Sequence of chain 2.A:
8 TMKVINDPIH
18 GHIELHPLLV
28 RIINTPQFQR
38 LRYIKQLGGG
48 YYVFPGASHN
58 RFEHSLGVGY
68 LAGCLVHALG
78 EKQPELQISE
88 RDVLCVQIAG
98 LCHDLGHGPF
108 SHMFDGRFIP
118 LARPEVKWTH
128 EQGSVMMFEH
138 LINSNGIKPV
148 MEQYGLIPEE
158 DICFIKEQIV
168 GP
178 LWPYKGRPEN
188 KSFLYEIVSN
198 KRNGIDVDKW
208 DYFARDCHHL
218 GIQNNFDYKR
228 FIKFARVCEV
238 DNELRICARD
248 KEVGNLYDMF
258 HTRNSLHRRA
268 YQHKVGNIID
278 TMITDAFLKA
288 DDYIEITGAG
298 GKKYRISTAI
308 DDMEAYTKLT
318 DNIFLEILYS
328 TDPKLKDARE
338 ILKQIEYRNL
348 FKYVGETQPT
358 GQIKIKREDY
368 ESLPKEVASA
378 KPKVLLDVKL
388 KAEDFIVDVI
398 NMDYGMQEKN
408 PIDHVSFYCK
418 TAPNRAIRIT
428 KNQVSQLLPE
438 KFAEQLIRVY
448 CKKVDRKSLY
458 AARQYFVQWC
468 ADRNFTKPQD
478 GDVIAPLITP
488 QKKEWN

This small molecule binds to this protein.
Small molecule (SMILES): Nc1ncnc2c1ncn2[C@H]1C[C@H](O)[C@@H](CO[P](=O)(O)N[P](=O)(O)OP(=O)(O)O)O1

Sequence of chain 1.A:
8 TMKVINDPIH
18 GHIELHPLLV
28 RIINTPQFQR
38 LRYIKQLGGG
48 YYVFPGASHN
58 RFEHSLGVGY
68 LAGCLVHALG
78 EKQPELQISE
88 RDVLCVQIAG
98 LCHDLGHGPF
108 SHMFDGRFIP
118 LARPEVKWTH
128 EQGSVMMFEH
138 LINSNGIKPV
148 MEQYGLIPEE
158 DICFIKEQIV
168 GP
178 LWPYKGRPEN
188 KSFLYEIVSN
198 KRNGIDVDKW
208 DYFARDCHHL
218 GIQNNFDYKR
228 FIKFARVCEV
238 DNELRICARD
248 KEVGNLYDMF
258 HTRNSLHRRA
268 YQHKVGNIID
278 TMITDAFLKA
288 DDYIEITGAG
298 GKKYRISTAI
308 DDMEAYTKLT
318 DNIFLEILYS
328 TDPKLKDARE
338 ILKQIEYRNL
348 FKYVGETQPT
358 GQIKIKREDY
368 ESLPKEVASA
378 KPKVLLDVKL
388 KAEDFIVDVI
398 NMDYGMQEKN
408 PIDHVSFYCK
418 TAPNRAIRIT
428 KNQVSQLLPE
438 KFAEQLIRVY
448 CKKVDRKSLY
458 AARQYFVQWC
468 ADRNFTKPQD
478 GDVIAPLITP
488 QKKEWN

Sequence of chain 2.B:
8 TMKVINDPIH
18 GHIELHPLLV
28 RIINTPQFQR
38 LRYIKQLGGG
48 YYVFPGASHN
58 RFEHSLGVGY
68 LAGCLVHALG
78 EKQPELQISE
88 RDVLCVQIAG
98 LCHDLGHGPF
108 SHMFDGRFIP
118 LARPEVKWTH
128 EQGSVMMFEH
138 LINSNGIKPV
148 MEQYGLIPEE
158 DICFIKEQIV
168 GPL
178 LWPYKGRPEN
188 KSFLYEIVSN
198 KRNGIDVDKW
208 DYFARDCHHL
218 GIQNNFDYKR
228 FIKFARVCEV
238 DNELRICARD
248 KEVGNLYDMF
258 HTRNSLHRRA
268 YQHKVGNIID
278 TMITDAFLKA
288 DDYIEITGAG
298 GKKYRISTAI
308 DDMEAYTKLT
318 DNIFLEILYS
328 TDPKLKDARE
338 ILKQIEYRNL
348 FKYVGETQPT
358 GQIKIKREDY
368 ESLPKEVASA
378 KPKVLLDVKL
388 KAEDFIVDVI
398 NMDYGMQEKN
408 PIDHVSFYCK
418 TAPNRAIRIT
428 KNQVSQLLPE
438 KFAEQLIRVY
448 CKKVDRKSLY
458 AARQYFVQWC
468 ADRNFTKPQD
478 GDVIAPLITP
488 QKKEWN

Binding-site contacts:
Ligand atom C5 contacts residue ARG227 of chain 1.A at 3.5 Å.
Ligand atom O3' contacts residue ASN13 of chain 2.A at 3.1 Å (h-bond).
Ligand atom O1G contacts residue ARG246 of chain 1.A at 3.1 Å (salt-bridge).
Ligand atom N3 contacts residue ASN13 of chain 2.A at 3.2 Å (h-bond).
Ligand atom N6 contacts residue ASN252 of chain 1.A at 2.9 Å (h-bond).
Ligand atom C8 contacts residue ARG227 of chain 1.A at 3.5 Å.
Ligand atom O3G contacts residue ARG246 of chain 1.A at 3.0 Å (salt-bridge).
Ligand atom PG contacts residue MG1 of chain 2.F at 3.3 Å.
Ligand atom C3' contacts residue VAL50 of chain 2.B at 3.4 Å (hydrophobic).
Ligand atom O1B contacts residue CZF1 of chain 2.H at 2.7 Å (h-bond).
Ligand atom O1B contacts residue MG1 of chain 2.F at 2.0 Å.
Ligand atom C5' contacts residue VAL11 of chain 2.A at 3.2 Å (hydrophobic).
Ligand atom C3' contacts residue CZF1 of chain 2.H at 3.5 Å.
Ligand atom O2G contacts residue CZF1 of chain 2.H at 2.8 Å (h-bond).
Ligand atom N7 contacts residue ARG227 of chain 1.A at 3.5 Å (salt-bridge).
Ligand atom PB contacts residue MG1 of chain 2.F at 3.3 Å.
Ligand atom O3B contacts residue LYS271 of chain 2.B at 3.5 Å (salt-bridge).
Ligand atom O2A contacts residue HIS270 of chain 2.B at 2.5 Å (h-bond).
Ligand atom O1A contacts residue ARG227 of chain 1.A at 2.8 Å (salt-bridge).
Ligand atom N9 contacts residue ARG227 of chain 1.A at 3.3 Å (salt-bridge).
Ligand atom N6 contacts residue ARG266 of chain 2.B at 3.4 Å.
Ligand atom O3G contacts residue LYS417 of chain 1.A at 3.4 Å.
Ligand atom O2G contacts residue LYS417 of chain 1.A at 2.8 Å (salt-bridge).
Ligand atom O1A contacts residue LYS248 of chain 1.A at 2.8 Å (salt-bridge).
Ligand atom C1' contacts residue PHE51 of chain 2.B at 3.5 Å (hydrophobic).
Ligand atom N3 contacts residue ARG227 of chain 1.A at 3.6 Å.
Ligand atom C4 contacts residue ARG227 of chain 1.A at 3.2 Å.
Ligand atom O3' contacts residue VAL50 of chain 2.B at 2.8 Å (h-bond).
Ligand atom O4' contacts residue ARG227 of chain 1.A at 3.0 Å (salt-bridge).
Ligand atom N9 contacts residue PHE51 of chain 2.B at 3.5 Å.
Ligand atom O2B contacts residue HIS270 of chain 2.B at 3.0 Å.
Ligand atom C5' contacts residue CZF1 of chain 2.H at 3.3 Å.
Ligand atom N3A contacts residue CZF1 of chain 2.H at 3.5 Å (h-bond).
Ligand atom O2G contacts residue MG1 of chain 2.F at 2.1 Å.
Ligand atom O1G contacts residue LYS248 of chain 1.A at 3.3 Å (salt-bridge).
Ligand atom O3B contacts residue MG1 of chain 2.F at 3.5 Å.
Ligand atom O2B contacts residue LYS271 of chain 2.B at 2.7 Å (salt-bridge).
Ligand atom C4' contacts residue CZF1 of chain 2.H at 3.6 Å.
Ligand atom C2' contacts residue PHE51 of chain 2.B at 3.4 Å (hydrophobic).
Ligand atom N3A contacts residue LYS248 of chain 1.A at 3.5 Å (salt-bridge).